Binding-site contacts:
Ligand atom O3 contacts residue ALA706 of chain 1.C at 4.3 Å.
Ligand atom C1 contacts residue ASN1074 of chain 1.C at 1.4 Å.
Ligand atom C7 contacts residue ASN1074 of chain 1.C at 3.6 Å.
Ligand atom C8 contacts residue GLU1072 of chain 1.C at 4.4 Å.
Ligand atom C5 contacts residue ASN1074 of chain 1.C at 3.6 Å.
Ligand atom O4 contacts residue ALA706 of chain 1.C at 4.4 Å.
Ligand atom C3 contacts residue ASN1074 of chain 1.C at 3.7 Å.
Ligand atom C2 contacts residue ASN1074 of chain 1.C at 2.4 Å.
Ligand atom N2 contacts residue ASN1074 of chain 1.C at 2.9 Å (h-bond).
Ligand atom O6 contacts residue ASN1074 of chain 1.C at 4.3 Å.
Ligand atom C3 contacts residue ALA706 of chain 1.C at 4.3 Å (hydrophobic).
Ligand atom O5 contacts residue ASN1074 of chain 1.C at 2.3 Å (h-bond).
Ligand atom C8 contacts residue ASN1074 of chain 1.C at 4.5 Å.
Ligand atom O7 contacts residue ASN1074 of chain 1.C at 3.9 Å.
Ligand atom C4 contacts residue ASN1074 of chain 1.C at 4.1 Å.

Sequence of chain 1.C:
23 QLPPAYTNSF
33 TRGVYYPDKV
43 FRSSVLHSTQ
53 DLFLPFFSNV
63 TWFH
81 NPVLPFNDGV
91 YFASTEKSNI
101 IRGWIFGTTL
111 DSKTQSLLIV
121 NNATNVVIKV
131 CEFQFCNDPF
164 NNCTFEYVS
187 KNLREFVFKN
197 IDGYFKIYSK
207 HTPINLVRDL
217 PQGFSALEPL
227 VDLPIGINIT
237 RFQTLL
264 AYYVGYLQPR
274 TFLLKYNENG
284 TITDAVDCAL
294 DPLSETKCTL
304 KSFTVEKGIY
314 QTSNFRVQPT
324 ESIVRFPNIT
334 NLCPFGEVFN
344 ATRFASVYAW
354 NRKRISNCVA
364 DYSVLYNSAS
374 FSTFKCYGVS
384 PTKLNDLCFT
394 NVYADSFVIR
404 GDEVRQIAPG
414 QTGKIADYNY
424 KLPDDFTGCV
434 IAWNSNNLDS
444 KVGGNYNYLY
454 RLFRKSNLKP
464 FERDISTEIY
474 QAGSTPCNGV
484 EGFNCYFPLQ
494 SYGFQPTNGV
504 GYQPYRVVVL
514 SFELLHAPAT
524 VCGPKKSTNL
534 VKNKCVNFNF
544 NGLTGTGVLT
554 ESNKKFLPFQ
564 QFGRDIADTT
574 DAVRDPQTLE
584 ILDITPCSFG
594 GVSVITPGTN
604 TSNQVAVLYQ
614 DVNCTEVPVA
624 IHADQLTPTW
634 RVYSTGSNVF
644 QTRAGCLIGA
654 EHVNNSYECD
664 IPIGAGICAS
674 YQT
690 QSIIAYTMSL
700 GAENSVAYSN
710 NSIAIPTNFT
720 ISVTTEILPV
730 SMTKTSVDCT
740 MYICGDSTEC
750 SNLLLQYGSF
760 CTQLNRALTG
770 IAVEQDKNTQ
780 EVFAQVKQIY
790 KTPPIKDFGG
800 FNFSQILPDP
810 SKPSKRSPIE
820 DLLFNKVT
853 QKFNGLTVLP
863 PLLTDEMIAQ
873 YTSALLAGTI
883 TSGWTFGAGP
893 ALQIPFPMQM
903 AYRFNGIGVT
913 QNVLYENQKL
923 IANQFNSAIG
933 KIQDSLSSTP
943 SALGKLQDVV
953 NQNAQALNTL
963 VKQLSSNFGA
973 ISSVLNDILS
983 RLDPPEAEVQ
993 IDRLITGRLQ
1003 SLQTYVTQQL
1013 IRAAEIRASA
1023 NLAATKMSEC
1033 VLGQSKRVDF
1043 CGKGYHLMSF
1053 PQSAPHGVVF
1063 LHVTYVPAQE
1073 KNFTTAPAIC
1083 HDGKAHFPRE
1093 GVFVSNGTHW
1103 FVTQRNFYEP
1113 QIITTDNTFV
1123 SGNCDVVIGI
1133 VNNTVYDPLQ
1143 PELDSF

A protein and the small-molecule ligand that binds it are described below.
Small molecule (SMILES): CC(=O)N[C@@H]1[C@@H](O)[C@H](O)[C@@H](CO)O[C@H]1O